Sequence of chain 2.A:
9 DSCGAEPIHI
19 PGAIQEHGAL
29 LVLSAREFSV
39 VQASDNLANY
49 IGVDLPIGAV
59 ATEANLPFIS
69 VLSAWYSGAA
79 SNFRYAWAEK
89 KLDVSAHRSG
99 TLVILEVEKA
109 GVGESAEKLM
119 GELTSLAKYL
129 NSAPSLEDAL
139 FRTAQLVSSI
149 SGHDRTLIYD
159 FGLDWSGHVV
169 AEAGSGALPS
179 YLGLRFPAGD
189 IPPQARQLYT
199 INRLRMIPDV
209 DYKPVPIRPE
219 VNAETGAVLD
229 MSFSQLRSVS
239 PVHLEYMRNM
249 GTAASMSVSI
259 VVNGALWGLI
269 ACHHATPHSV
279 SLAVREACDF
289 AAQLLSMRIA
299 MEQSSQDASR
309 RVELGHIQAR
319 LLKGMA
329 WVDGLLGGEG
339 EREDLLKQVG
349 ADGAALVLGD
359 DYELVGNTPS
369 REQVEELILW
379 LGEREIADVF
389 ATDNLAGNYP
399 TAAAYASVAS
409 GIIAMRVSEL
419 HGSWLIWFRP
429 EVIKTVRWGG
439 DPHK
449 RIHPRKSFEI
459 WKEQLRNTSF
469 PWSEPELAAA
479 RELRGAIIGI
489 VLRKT

Binding-site contacts:
Ligand atom CHA contacts residue HIS241 of chain 2.A at 3.4 Å.
Ligand atom CBB contacts residue TYR179 of chain 2.A at 3.4 Å (hydrophobic).
Ligand atom CAA contacts residue TYR197 of chain 2.A at 3.4 Å (hydrophobic).
Ligand atom C2B contacts residue TYR244 of chain 2.A at 3.4 Å (hydrophobic).
Ligand atom C1C contacts residue GLY187 of chain 2.A at 3.4 Å.
Ligand atom C2A contacts residue HIS241 of chain 2.A at 3.4 Å.
Ligand atom NA contacts residue ASP188 of chain 2.A at 3.1 Å (salt-bridge).
Ligand atom O1D contacts residue ARG235 of chain 2.A at 3.0 Å (salt-bridge).
Ligand atom O1A contacts residue SER255 of chain 2.A at 2.6 Å (h-bond).
Ligand atom O2D contacts residue SER238 of chain 2.A at 2.8 Å (h-bond).
Ligand atom NC contacts residue ASP188 of chain 2.A at 3.0 Å (salt-bridge).
Ligand atom O2A contacts residue SER253 of chain 2.A at 2.9 Å (h-bond).
Ligand atom CBA contacts residue HIS241 of chain 2.A at 3.2 Å.
Ligand atom NA contacts residue ILE189 of chain 2.A at 3.4 Å.
Ligand atom NA contacts residue HIS241 of chain 2.A at 3.4 Å.
Ligand atom O2A contacts residue HIS241 of chain 2.A at 2.8 Å (h-bond).
Ligand atom C4B contacts residue HIS271 of chain 2.A at 3.1 Å.
Ligand atom CAD contacts residue TYR197 of chain 2.A at 3.4 Å (hydrophobic).
Ligand atom CMB contacts residue ASP188 of chain 2.A at 3.4 Å.
Ligand atom C1D contacts residue PRO190 of chain 2.A at 3.4 Å (hydrophobic).
Ligand atom CBB contacts residue LEU155 of chain 2.A at 3.4 Å (hydrophobic).
Ligand atom CAC contacts residue CYS11 of chain 2.A at 2.8 Å (hydrophobic).
Ligand atom CMB contacts residue TYR244 of chain 2.A at 3.4 Å (hydrophobic).
Ligand atom C4C contacts residue GLY187 of chain 2.A at 3.4 Å.
Ligand atom NB contacts residue HIS271 of chain 2.A at 3.4 Å (h-bond).
Ligand atom C4D contacts residue HIS241 of chain 2.A at 3.4 Å.
Ligand atom CAC contacts residue VAL240 of chain 2.A at 3.4 Å (hydrophobic).
Ligand atom O2D contacts residue ARG235 of chain 2.A at 3.1 Å (salt-bridge).
Ligand atom CBC contacts residue CYS11 of chain 2.A at 1.8 Å (hydrophobic).
Ligand atom CGA contacts residue HIS241 of chain 2.A at 3.4 Å.
Ligand atom ND contacts residue ASP188 of chain 2.A at 2.9 Å (salt-bridge).
Ligand atom C1A contacts residue HIS241 of chain 2.A at 3.2 Å.
Ligand atom OC contacts residue TYR244 of chain 2.A at 3.0 Å.
Ligand atom O2D contacts residue VAL237 of chain 2.A at 3.3 Å.
Ligand atom CGD contacts residue TYR197 of chain 2.A at 3.5 Å (hydrophobic).
Ligand atom CMD contacts residue SER238 of chain 2.A at 3.5 Å.
Ligand atom O1D contacts residue TYR197 of chain 2.A at 2.7 Å (h-bond).
Ligand atom OC contacts residue ASP188 of chain 2.A at 2.9 Å (salt-bridge).
Ligand atom OB contacts residue HIS271 of chain 2.A at 2.2 Å (h-bond).
Ligand atom NC contacts residue GLY187 of chain 2.A at 3.4 Å (h-bond).

The protein below binds the small molecule below.
Small molecule (SMILES): C=CC1=C(C)C(Cc2[nH]c(Cc3[nH]c(CC4=NC(=O)C(C)=C4CC)c(C)c3CCC(=O)O)c(CCC(=O)O)c2C)=NC1=O